The small molecule below binds the protein below.
Small molecule (SMILES): Nc1ncnc2c1ncn2[C@@H]1O[C@H](COP(=O)=O)[C@@H](O[P](=O)(O)OC[C@H]2O[C@@H](n3ccc(=O)[nH]c3=O)[C@H](O)[C@@H]2O)[C@H]1O

Sequence of chain 32.B:
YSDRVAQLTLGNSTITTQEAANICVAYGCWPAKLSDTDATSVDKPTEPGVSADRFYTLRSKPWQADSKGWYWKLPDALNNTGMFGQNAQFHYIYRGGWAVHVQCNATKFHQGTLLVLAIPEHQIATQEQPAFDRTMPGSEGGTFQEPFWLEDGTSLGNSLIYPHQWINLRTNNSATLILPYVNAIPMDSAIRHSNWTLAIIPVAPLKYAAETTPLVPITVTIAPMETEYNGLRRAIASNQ

Binding-site contacts:
Ligand atom N6 contacts residue TRP38 of chain 32.B at 4.0 Å.
Ligand atom C1' contacts residue TRP38 of chain 32.B at 4.0 Å (hydrophobic).
Ligand atom C5 contacts residue TRP38 of chain 32.B at 3.7 Å (hydrophobic).
Ligand atom C8 contacts residue TRP38 of chain 32.B at 4.3 Å (hydrophobic).
Ligand atom C2 contacts residue TRP38 of chain 32.B at 3.1 Å (hydrophobic).
Ligand atom C4 contacts residue TRP38 of chain 32.B at 3.5 Å (hydrophobic).
Ligand atom N7 contacts residue TRP38 of chain 32.B at 4.2 Å.
Ligand atom O2' contacts residue TRP38 of chain 32.B at 4.2 Å.
Ligand atom N3 contacts residue TRP38 of chain 32.B at 3.2 Å.
Ligand atom N6 contacts residue VAL30 of chain 7.A at 4.3 Å.
Ligand atom N1 contacts residue TRP38 of chain 32.B at 3.3 Å.
Ligand atom C6 contacts residue TRP38 of chain 32.B at 3.6 Å (hydrophobic).
Ligand atom O2' contacts residue HIS28 of chain 7.A at 3.2 Å (h-bond).
Ligand atom N9 contacts residue TRP38 of chain 32.B at 3.7 Å.

Sequence of chain 7.A:
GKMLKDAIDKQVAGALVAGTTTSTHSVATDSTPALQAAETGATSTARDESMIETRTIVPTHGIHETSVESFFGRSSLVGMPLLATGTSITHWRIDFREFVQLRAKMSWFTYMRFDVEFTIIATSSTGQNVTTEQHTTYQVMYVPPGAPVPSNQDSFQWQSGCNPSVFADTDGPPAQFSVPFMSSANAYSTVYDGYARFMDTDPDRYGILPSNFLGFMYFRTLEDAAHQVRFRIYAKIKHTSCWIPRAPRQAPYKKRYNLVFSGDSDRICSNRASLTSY